Sequence of chain 9.A:
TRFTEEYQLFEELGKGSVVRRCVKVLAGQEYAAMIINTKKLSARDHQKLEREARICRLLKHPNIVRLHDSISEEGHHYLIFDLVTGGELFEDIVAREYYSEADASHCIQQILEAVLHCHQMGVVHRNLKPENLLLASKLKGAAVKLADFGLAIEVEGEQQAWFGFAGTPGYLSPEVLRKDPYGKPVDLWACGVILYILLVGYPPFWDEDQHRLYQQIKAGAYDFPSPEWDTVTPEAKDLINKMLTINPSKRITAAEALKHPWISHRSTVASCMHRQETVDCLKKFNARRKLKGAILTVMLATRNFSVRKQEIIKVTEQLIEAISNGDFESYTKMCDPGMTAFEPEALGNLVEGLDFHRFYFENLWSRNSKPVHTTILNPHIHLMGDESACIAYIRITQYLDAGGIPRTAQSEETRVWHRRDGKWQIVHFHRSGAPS

Binding-site contacts:
Ligand atom CAG contacts residue PHE89 of chain 9.A at 3.0 Å (hydrophobic).
Ligand atom CBA contacts residue PHE89 of chain 9.A at 4.2 Å (hydrophobic).
Ligand atom NAD contacts residue VAL27 of chain 9.A at 4.1 Å.
Ligand atom OAV contacts residue LEU19 of chain 9.A at 2.9 Å (h-bond).
Ligand atom CBC contacts residue LEU19 of chain 9.A at 3.5 Å (hydrophobic).
Ligand atom C01 contacts residue MET42 of chain 9.A at 3.6 Å (hydrophobic).
Ligand atom C01 contacts residue PHE157 of chain 9.A at 3.3 Å (hydrophobic).
Ligand atom CAH contacts residue VAL92 of chain 9.A at 3.2 Å (hydrophobic).
Ligand atom CAK contacts residue THR93 of chain 9.A at 4.0 Å.
Ligand atom O02 contacts residue PHE157 of chain 9.A at 2.8 Å.
Ligand atom CAG contacts residue VAL27 of chain 9.A at 3.9 Å (hydrophobic).
Ligand atom CAH contacts residue LEU19 of chain 9.A at 3.7 Å (hydrophobic).
Ligand atom CBF contacts residue LEU19 of chain 9.A at 3.6 Å (hydrophobic).
Ligand atom CAY contacts residue PHE157 of chain 9.A at 3.1 Å (hydrophobic).
Ligand atom CAJ contacts residue VAL27 of chain 9.A at 3.7 Å (hydrophobic).
Ligand atom CAN contacts residue LEU19 of chain 9.A at 4.1 Å (hydrophobic).
Ligand atom CAH contacts residue ALA40 of chain 9.A at 4.2 Å (hydrophobic).
Ligand atom CBF contacts residue VAL92 of chain 9.A at 3.2 Å (hydrophobic).
Ligand atom CAX contacts residue PHE157 of chain 9.A at 3.5 Å (hydrophobic).
Ligand atom CAL contacts residue GLY20 of chain 9.A at 4.2 Å.
Ligand atom NAT contacts residue VAL92 of chain 9.A at 2.8 Å (h-bond).
Ligand atom CAL contacts residue LEU19 of chain 9.A at 3.4 Å (hydrophobic).
Ligand atom CBE contacts residue LEU19 of chain 9.A at 3.9 Å (hydrophobic).
Ligand atom CBG contacts residue LEU19 of chain 9.A at 3.4 Å (hydrophobic).
Ligand atom CBD contacts residue VAL92 of chain 9.A at 4.0 Å (hydrophobic).
Ligand atom CAK contacts residue LEU19 of chain 9.A at 3.7 Å (hydrophobic).
Ligand atom CL1 contacts residue PHE157 of chain 9.A at 2.7 Å.
Ligand atom CBD contacts residue LEU19 of chain 9.A at 3.9 Å (hydrophobic).
Ligand atom CAK contacts residue VAL92 of chain 9.A at 2.7 Å (hydrophobic).
Ligand atom NAU contacts residue VAL27 of chain 9.A at 3.6 Å.
Ligand atom OAW contacts residue THR93 of chain 9.A at 4.2 Å.
Ligand atom CBA contacts residue LEU19 of chain 9.A at 4.1 Å (hydrophobic).
Ligand atom C01 contacts residue GLU60 of chain 9.A at 4.2 Å.
Ligand atom CBB contacts residue VAL27 of chain 9.A at 3.7 Å (hydrophobic).
Ligand atom NAD contacts residue PHE89 of chain 9.A at 2.4 Å.
Ligand atom CBA contacts residue VAL27 of chain 9.A at 4.0 Å (hydrophobic).
Ligand atom CAI contacts residue PHE157 of chain 9.A at 4.1 Å (hydrophobic).
Ligand atom CAA contacts residue LEU19 of chain 9.A at 3.9 Å (hydrophobic).
Ligand atom CBE contacts residue VAL27 of chain 9.A at 4.1 Å (hydrophobic).
Ligand atom NAT contacts residue LEU19 of chain 9.A at 3.5 Å.

This small molecule binds to this protein.
Small molecule (SMILES): COc1cc(Nc2c(C#N)cnc3cc(OCCCN4CCN(C)CC4)c(OC)cc23)c(Cl)cc1Cl